Sequence of chain 1.A:
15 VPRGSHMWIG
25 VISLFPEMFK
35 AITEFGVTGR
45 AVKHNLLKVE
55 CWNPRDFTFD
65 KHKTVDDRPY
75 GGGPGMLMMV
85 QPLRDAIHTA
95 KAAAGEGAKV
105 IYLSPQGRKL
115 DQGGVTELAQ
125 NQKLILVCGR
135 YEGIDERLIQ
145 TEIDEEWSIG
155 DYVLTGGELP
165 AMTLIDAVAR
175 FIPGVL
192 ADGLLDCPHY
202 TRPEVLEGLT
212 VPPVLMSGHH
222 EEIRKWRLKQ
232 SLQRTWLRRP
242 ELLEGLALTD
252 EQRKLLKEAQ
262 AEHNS

Binding-site contacts:
Ligand atom O2' contacts residue SER108 of chain 1.A at 3.0 Å.
Ligand atom N1 contacts residue ILE153 of chain 1.A at 3.3 Å (h-bond).
Ligand atom N9 contacts residue PRO109 of chain 1.A at 3.8 Å.
Ligand atom O3' contacts residue GLY133 of chain 1.A at 3.3 Å.
Ligand atom N3 contacts residue PRO164 of chain 1.A at 3.7 Å.
Ligand atom C8 contacts residue LEU158 of chain 1.A at 3.4 Å (hydrophobic).
Ligand atom C4 contacts residue PRO109 of chain 1.A at 3.7 Å (hydrophobic).
Ligand atom N3 contacts residue SER108 of chain 1.A at 3.1 Å (h-bond).
Ligand atom N1 contacts residue SER152 of chain 1.A at 3.6 Å.
Ligand atom C8 contacts residue PRO109 of chain 1.A at 3.8 Å (hydrophobic).
Ligand atom C2 contacts residue PRO164 of chain 1.A at 3.6 Å (hydrophobic).
Ligand atom C3' contacts residue TYR106 of chain 1.A at 3.6 Å (hydrophobic).
Ligand atom C2 contacts residue SER108 of chain 1.A at 3.2 Å.
Ligand atom N7 contacts residue VAL157 of chain 1.A at 3.8 Å.
Ligand atom C5' contacts residue LEU158 of chain 1.A at 3.7 Å (hydrophobic).
Ligand atom N6 contacts residue GLY154 of chain 1.A at 3.1 Å (h-bond).
Ligand atom N7 contacts residue LEU158 of chain 1.A at 3.1 Å (h-bond).
Ligand atom C2 contacts residue LEU107 of chain 1.A at 3.6 Å (hydrophobic).
Ligand atom C5' contacts residue THR159 of chain 1.A at 3.8 Å.
Ligand atom N3 contacts residue LEU107 of chain 1.A at 3.2 Å.
Ligand atom O2' contacts residue TYR106 of chain 1.A at 3.4 Å (h-bond).
Ligand atom O3' contacts residue TYR106 of chain 1.A at 2.9 Å (h-bond).
Ligand atom C4' contacts residue GLY161 of chain 1.A at 3.8 Å.
Ligand atom N7 contacts residue PRO109 of chain 1.A at 3.3 Å.
Ligand atom C2' contacts residue LEU107 of chain 1.A at 3.8 Å (hydrophobic).
Ligand atom O2' contacts residue PRO109 of chain 1.A at 3.4 Å.
Ligand atom C4' contacts residue GLY160 of chain 1.A at 3.7 Å.
Ligand atom O3' contacts residue LEU107 of chain 1.A at 3.6 Å.
Ligand atom O2' contacts residue LEU107 of chain 1.A at 2.9 Å (h-bond).
Ligand atom O4' contacts residue GLY161 of chain 1.A at 3.2 Å (h-bond).
Ligand atom C5' contacts residue TYR135 of chain 1.A at 3.3 Å (hydrophobic).
Ligand atom N6 contacts residue SER152 of chain 1.A at 3.7 Å.
Ligand atom N6 contacts residue TYR156 of chain 1.A at 2.8 Å (h-bond).
Ligand atom O4' contacts residue GLY160 of chain 1.A at 3.0 Å.
Ligand atom C5 contacts residue PRO109 of chain 1.A at 3.5 Å (hydrophobic).
Ligand atom C4' contacts residue GLY133 of chain 1.A at 3.3 Å.
Ligand atom O5' contacts residue LEU158 of chain 1.A at 3.2 Å (h-bond).
Ligand atom N7 contacts residue TYR156 of chain 1.A at 3.7 Å.
Ligand atom C1' contacts residue LEU107 of chain 1.A at 3.8 Å (hydrophobic).
Ligand atom C4 contacts residue SER108 of chain 1.A at 3.7 Å.

The small molecule below binds the protein below.
Small molecule (SMILES): Nc1ncnc2c1ncn2[C@@H]1O[C@H](CO)[C@@H](O)[C@H]1O